The protein below binds the small molecule below.
Small molecule (SMILES): CC[C@H](/C=C(/C)[C@@H]1C[C@@H](OC)C[C@H](O)C(C)(C)[C@@]2(O)O[C@@H](C[C@@H](OC)[C@H](O)C(=O)O1)C[C@@H](OC)[C@H]2O)CO

Sequence of chain 10.B:
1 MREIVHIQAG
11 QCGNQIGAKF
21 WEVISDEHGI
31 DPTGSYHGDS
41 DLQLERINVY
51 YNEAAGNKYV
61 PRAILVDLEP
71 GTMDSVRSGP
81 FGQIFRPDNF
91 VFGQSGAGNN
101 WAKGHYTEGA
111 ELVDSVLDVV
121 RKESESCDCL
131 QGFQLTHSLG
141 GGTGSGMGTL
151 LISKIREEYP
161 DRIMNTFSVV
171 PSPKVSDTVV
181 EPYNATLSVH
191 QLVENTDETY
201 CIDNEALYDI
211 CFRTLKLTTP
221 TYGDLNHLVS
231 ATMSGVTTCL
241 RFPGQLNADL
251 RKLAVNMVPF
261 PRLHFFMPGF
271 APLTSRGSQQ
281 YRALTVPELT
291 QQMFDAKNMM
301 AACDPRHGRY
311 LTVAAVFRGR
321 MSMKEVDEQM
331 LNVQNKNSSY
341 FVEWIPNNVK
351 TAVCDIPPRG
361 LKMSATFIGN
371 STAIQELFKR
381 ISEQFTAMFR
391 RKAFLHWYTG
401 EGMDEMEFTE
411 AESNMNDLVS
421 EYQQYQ

Binding-site contacts:
Ligand atom C9 contacts residue ASP295 of chain 10.B at 3.6 Å.
Ligand atom C2 contacts residue ASP295 of chain 10.B at 1.9 Å.
Ligand atom C3 contacts residue ARG306 of chain 10.B at 3.0 Å.
Ligand atom C3 contacts residue ASP295 of chain 10.B at 3.3 Å.
Ligand atom O1 contacts residue ALA296 of chain 10.B at 3.0 Å (h-bond).
Ligand atom O9 contacts residue ASP295 of chain 10.B at 3.5 Å (salt-bridge).
Ligand atom O7 contacts residue ASP118 of chain 12.B at 3.6 Å.
Ligand atom C16 contacts residue ARG306 of chain 10.B at 2.6 Å.
Ligand atom O3 contacts residue ARG306 of chain 10.B at 2.1 Å (salt-bridge).
Ligand atom C25 contacts residue ARG306 of chain 10.B at 3.5 Å.
Ligand atom C5 contacts residue ASP295 of chain 10.B at 3.0 Å.
Ligand atom O8 contacts residue ASP118 of chain 12.B at 2.9 Å (salt-bridge).
Ligand atom C26 contacts residue PHE294 of chain 10.B at 3.8 Å (hydrophobic).
Ligand atom C23 contacts residue PHE294 of chain 10.B at 3.5 Å (hydrophobic).
Ligand atom C6 contacts residue ASP295 of chain 10.B at 3.7 Å.
Ligand atom C5 contacts residue LYS297 of chain 10.B at 2.7 Å.
Ligand atom O24 contacts residue TYR310 of chain 10.B at 3.2 Å (h-bond).
Ligand atom C2 contacts residue ARG306 of chain 10.B at 3.5 Å.
Ligand atom O2 contacts residue ASP295 of chain 10.B at 1.6 Å (salt-bridge).
Ligand atom C6 contacts residue ASP118 of chain 12.B at 3.6 Å.
Ligand atom O15 contacts residue ASP295 of chain 10.B at 3.6 Å.
Ligand atom O1 contacts residue ASP295 of chain 10.B at 2.7 Å (salt-bridge).
Ligand atom C24 contacts residue PHE294 of chain 10.B at 3.2 Å (hydrophobic).
Ligand atom C7 contacts residue ASP295 of chain 10.B at 3.6 Å.
Ligand atom C26 contacts residue TYR310 of chain 10.B at 3.8 Å (hydrophobic).
Ligand atom O24 contacts residue PHE294 of chain 10.B at 2.5 Å (h-bond).
Ligand atom C4 contacts residue ASP295 of chain 10.B at 3.7 Å.
Ligand atom O2 contacts residue LYS297 of chain 10.B at 3.5 Å (salt-bridge).
Ligand atom O2 contacts residue ARG306 of chain 10.B at 3.0 Å (salt-bridge).
Ligand atom C24 contacts residue TYR310 of chain 10.B at 3.8 Å (hydrophobic).
Ligand atom C4 contacts residue LYS297 of chain 10.B at 2.9 Å.
Ligand atom O91 contacts residue ASP295 of chain 10.B at 2.6 Å (salt-bridge).
Ligand atom C6 contacts residue LYS297 of chain 10.B at 2.4 Å.
Ligand atom C7 contacts residue LYS297 of chain 10.B at 3.3 Å.
Ligand atom C4 contacts residue ARG306 of chain 10.B at 3.2 Å.
Ligand atom C17 contacts residue LYS122 of chain 12.B at 3.6 Å.
Ligand atom O1 contacts residue PHE294 of chain 10.B at 3.5 Å (h-bond).
Ligand atom C27 contacts residue PHE341 of chain 10.B at 3.5 Å (hydrophobic).
Ligand atom C1 contacts residue ASP295 of chain 10.B at 2.5 Å.
Ligand atom O2 contacts residue ALA296 of chain 10.B at 3.5 Å (h-bond).

Sequence of chain 12.B:
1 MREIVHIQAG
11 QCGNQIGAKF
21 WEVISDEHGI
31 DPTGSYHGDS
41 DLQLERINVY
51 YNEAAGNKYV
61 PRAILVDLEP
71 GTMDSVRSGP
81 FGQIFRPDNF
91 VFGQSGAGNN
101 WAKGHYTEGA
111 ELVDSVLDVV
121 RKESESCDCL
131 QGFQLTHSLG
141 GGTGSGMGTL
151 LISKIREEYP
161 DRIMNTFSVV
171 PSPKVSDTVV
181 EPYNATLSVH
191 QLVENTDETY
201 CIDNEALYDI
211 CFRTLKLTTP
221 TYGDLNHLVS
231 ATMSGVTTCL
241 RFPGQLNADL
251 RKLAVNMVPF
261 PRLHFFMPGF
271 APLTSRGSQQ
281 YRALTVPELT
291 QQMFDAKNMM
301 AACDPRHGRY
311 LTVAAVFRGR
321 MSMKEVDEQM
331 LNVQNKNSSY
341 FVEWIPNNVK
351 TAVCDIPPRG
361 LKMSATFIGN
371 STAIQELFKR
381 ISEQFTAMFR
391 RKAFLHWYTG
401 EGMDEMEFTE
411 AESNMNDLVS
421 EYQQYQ